Binding-site contacts:
Ligand atom C3' contacts residue THR306 of chain 1.A at 3.7 Å.
Ligand atom O2' contacts residue THR305 of chain 1.A at 3.8 Å.
Ligand atom C6 contacts residue ASP344 of chain 1.A at 3.9 Å.
Ligand atom O3' contacts residue THR305 of chain 1.A at 3.6 Å.
Ligand atom O3 contacts residue LEU391 of chain 1.A at 4.1 Å.
Ligand atom O3' contacts residue SER300 of chain 1.A at 4.0 Å.
Ligand atom O2' contacts residue GLY342 of chain 1.A at 3.9 Å.
Ligand atom C1' contacts residue ASP343 of chain 1.A at 4.1 Å.
Ligand atom C4' contacts residue SER300 of chain 1.A at 4.2 Å.
Ligand atom N2 contacts residue ASP343 of chain 1.A at 2.7 Å (salt-bridge).
Ligand atom C4' contacts residue ASN309 of chain 1.A at 4.0 Å.
Ligand atom O4' contacts residue ASP247 of chain 1.A at 3.4 Å (salt-bridge).
Ligand atom N4 contacts residue TYR341 of chain 1.A at 3.9 Å.
Ligand atom C6 contacts residue ASP343 of chain 1.A at 3.2 Å.
Ligand atom N2 contacts residue GLY342 of chain 1.A at 3.8 Å.
Ligand atom C6 contacts residue TYR341 of chain 1.A at 3.7 Å (hydrophobic).
Ligand atom C4' contacts residue ASP247 of chain 1.A at 3.3 Å.
Ligand atom N1 contacts residue GLY342 of chain 1.A at 3.8 Å.
Ligand atom C1' contacts residue GLY342 of chain 1.A at 3.5 Å.
Ligand atom O2' contacts residue ASN309 of chain 1.A at 2.8 Å (h-bond).
Ligand atom C4' contacts residue LEU298 of chain 1.A at 4.0 Å (hydrophobic).
Ligand atom O4' contacts residue ASN309 of chain 1.A at 3.5 Å (h-bond).
Ligand atom N1 contacts residue TYR341 of chain 1.A at 4.1 Å.
Ligand atom N2 contacts residue TYR341 of chain 1.A at 3.4 Å (h-bond).
Ligand atom N3 contacts residue ASP343 of chain 1.A at 2.6 Å (salt-bridge).
Ligand atom N1 contacts residue ASP343 of chain 1.A at 3.9 Å.
Ligand atom N3 contacts residue ASP344 of chain 1.A at 4.0 Å.
Ligand atom C1' contacts residue ASN309 of chain 1.A at 3.3 Å.
Ligand atom O2' contacts residue THR306 of chain 1.A at 3.0 Å.
Ligand atom C5' contacts residue ASP247 of chain 1.A at 3.0 Å.
Ligand atom O3' contacts residue THR306 of chain 1.A at 3.4 Å.
Ligand atom C5' contacts residue SER300 of chain 1.A at 3.9 Å.
Ligand atom C2' contacts residue ASN309 of chain 1.A at 3.7 Å.
Ligand atom C3 contacts residue ASP343 of chain 1.A at 3.3 Å.
Ligand atom C2' contacts residue THR306 of chain 1.A at 3.2 Å.
Ligand atom O3 contacts residue ASP344 of chain 1.A at 3.5 Å.
Ligand atom C2' contacts residue GLY342 of chain 1.A at 4.0 Å.
Ligand atom O3 contacts residue TYR341 of chain 1.A at 3.7 Å.
Ligand atom O5' contacts residue ASP247 of chain 1.A at 3.4 Å (salt-bridge).
Ligand atom C3 contacts residue TYR341 of chain 1.A at 3.5 Å (hydrophobic).

The protein below binds the small molecule below.
Small molecule (SMILES): NC(=O)c1ncn([C@@H]2O[C@H](CO)[C@@H](O)[C@H]2O)n1

Sequence of chain 1.A:
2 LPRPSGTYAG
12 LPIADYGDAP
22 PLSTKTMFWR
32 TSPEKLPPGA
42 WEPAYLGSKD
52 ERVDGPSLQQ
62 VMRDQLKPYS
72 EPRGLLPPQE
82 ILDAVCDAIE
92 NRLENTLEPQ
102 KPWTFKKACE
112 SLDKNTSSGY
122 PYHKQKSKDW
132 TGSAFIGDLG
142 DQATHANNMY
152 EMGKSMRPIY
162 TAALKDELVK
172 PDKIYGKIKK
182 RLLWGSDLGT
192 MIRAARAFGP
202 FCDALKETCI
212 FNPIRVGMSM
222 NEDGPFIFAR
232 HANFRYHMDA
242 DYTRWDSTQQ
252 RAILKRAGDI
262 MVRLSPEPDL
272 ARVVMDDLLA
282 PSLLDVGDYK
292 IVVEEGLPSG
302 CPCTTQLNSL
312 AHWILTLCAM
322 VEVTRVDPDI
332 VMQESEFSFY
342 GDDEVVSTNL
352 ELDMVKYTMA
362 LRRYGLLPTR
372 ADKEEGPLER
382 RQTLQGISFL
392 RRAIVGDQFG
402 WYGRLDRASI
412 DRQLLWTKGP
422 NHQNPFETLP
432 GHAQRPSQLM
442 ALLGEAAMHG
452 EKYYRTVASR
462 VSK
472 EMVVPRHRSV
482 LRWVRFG